Binding-site contacts:
Ligand atom C27 contacts residue LEU365 of chain 1.A at 4.4 Å (hydrophobic).
Ligand atom C12 contacts residue ILE373 of chain 1.A at 3.7 Å (hydrophobic).
Ligand atom C26 contacts residue LEU368 of chain 1.A at 3.5 Å (hydrophobic).
Ligand atom C1 contacts residue PHE376 of chain 1.A at 4.0 Å (hydrophobic).
Ligand atom C26 contacts residue LEU365 of chain 1.A at 4.4 Å (hydrophobic).
Ligand atom C2 contacts residue ALA386 of chain 1.A at 4.0 Å (hydrophobic).
Ligand atom C11 contacts residue ILE373 of chain 1.A at 3.9 Å (hydrophobic).
Ligand atom C2 contacts residue SER384 of chain 1.A at 3.1 Å.
Ligand atom C22 contacts residue ILE372 of chain 1.A at 4.1 Å (hydrophobic).
Ligand atom C19 contacts residue LEU390 of chain 1.A at 3.9 Å (hydrophobic).
Ligand atom C27 contacts residue PRO369 of chain 1.A at 4.1 Å (hydrophobic).
Ligand atom C11 contacts residue PHE376 of chain 1.A at 4.3 Å (hydrophobic).
Ligand atom C12 contacts residue PHE376 of chain 1.A at 4.3 Å (hydrophobic).
Ligand atom C3 contacts residue SER384 of chain 1.A at 3.5 Å.
Ligand atom C18 contacts residue OLA1 of chain 1.G at 3.7 Å.
Ligand atom C19 contacts residue ALA386 of chain 1.A at 4.2 Å (hydrophobic).
Ligand atom C26 contacts residue PRO369 of chain 1.A at 3.9 Å (hydrophobic).
Ligand atom C21 contacts residue ILE373 of chain 1.A at 4.5 Å (hydrophobic).
Ligand atom C24 contacts residue ILE372 of chain 1.A at 4.3 Å (hydrophobic).
Ligand atom C2 contacts residue HIS385 of chain 1.A at 4.4 Å.
Ligand atom C23 contacts residue ILE372 of chain 1.A at 4.0 Å (hydrophobic).
Ligand atom C17 contacts residue ILE372 of chain 1.A at 4.4 Å (hydrophobic).
Ligand atom C1 contacts residue ALA386 of chain 1.A at 4.4 Å (hydrophobic).
Ligand atom C23 contacts residue PRO369 of chain 1.A at 4.2 Å (hydrophobic).
Ligand atom C3 contacts residue CYS383 of chain 1.A at 4.1 Å (hydrophobic).
Ligand atom C12 contacts residue ILE372 of chain 1.A at 4.2 Å (hydrophobic).
Ligand atom O1 contacts residue SER384 of chain 1.A at 2.6 Å (h-bond).
Ligand atom C19 contacts residue PRO387 of chain 1.A at 4.4 Å (hydrophobic).
Ligand atom C9 contacts residue PHE376 of chain 1.A at 4.3 Å (hydrophobic).
Ligand atom C26 contacts residue ILE372 of chain 1.A at 4.1 Å (hydrophobic).
Ligand atom C18 contacts residue LEU390 of chain 1.A at 4.0 Å (hydrophobic).
Ligand atom O1 contacts residue CYS383 of chain 1.A at 3.7 Å.
Ligand atom C21 contacts residue PRO369 of chain 1.A at 3.6 Å (hydrophobic).
Ligand atom C21 contacts residue ILE372 of chain 1.A at 4.2 Å (hydrophobic).
Ligand atom C19 contacts residue OLA1 of chain 1.G at 3.9 Å.
Ligand atom C4 contacts residue OLA1 of chain 1.G at 4.1 Å.
Ligand atom C11 contacts residue LEU390 of chain 1.A at 4.3 Å (hydrophobic).

Sequence of chain 1.A:
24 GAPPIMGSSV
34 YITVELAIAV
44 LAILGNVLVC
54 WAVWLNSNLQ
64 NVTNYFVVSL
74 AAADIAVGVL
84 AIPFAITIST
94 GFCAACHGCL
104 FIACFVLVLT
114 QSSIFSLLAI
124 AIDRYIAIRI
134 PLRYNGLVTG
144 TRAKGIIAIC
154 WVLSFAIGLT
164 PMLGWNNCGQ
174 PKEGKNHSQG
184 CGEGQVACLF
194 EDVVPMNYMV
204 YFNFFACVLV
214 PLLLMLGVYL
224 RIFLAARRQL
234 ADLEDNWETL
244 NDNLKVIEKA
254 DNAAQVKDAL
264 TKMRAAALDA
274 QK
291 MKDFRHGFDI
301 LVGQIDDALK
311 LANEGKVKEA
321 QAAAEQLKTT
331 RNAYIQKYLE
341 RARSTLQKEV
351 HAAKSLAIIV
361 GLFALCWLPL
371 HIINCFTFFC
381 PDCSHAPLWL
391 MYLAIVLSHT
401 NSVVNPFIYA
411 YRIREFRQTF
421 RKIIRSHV

This small molecule binds to this protein.
Small molecule (SMILES): CC(C)CCC[C@@H](C)[C@H]1CC[C@H]2[C@@H]3CC=C4C[C@@H](O)CC[C@]4(C)[C@H]3CC[C@]12C